Sequence of chain 1.E:
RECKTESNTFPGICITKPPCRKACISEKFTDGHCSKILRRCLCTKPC

The protein below binds the small molecule below.
Small molecule (SMILES): CCCCCCCC(=O)OC[C@H](COP(=O)(O)O[C@@H]1[C@H](O)[C@H](O)[C@@H](OP(=O)(O)O)[C@H](OP(=O)(O)O)[C@H]1O)OC(=O)CCCCCCC

Sequence of chain 1.N:
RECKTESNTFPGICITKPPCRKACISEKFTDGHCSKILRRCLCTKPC

Binding-site contacts:
Ligand atom P4 contacts residue LYS4 of chain 1.N at 4.0 Å.
Ligand atom P1 contacts residue ILE37 of chain 1.N at 3.6 Å.
Ligand atom O6 contacts residue SER35 of chain 1.N at 3.2 Å.
Ligand atom O53 contacts residue LYS36 of chain 1.N at 3.2 Å (salt-bridge).
Ligand atom O1 contacts residue SER35 of chain 1.N at 3.6 Å.
Ligand atom O2C contacts residue PIO1 of chain 1.Y at 3.5 Å (h-bond).
Ligand atom C4A contacts residue ILE37 of chain 1.E at 3.9 Å (hydrophobic).
Ligand atom O41 contacts residue ARG40 of chain 1.E at 2.7 Å (salt-bridge).
Ligand atom O6 contacts residue LYS36 of chain 1.N at 3.2 Å (salt-bridge).
Ligand atom O43 contacts residue PIO1 of chain 1.Y at 3.9 Å.
Ligand atom O13 contacts residue PIO1 of chain 1.Y at 3.8 Å.
Ligand atom O2 contacts residue PIO1 of chain 1.Y at 2.7 Å (h-bond).
Ligand atom O43 contacts residue LYS4 of chain 1.N at 2.8 Å (salt-bridge).
Ligand atom O41 contacts residue PIO1 of chain 1.Y at 2.7 Å (h-bond).
Ligand atom C3 contacts residue PIO1 of chain 1.Y at 3.5 Å.
Ligand atom O11 contacts residue SER35 of chain 1.N at 3.0 Å (h-bond).
Ligand atom O52 contacts residue HIS33 of chain 1.N at 2.9 Å (h-bond).
Ligand atom C1C contacts residue LEU38 of chain 1.N at 3.7 Å (hydrophobic).
Ligand atom P1 contacts residue LEU38 of chain 1.N at 4.0 Å.
Ligand atom C5 contacts residue LYS4 of chain 1.N at 3.9 Å.
Ligand atom O42 contacts residue ARG40 of chain 1.E at 2.9 Å (salt-bridge).
Ligand atom P1 contacts residue LYS36 of chain 1.N at 3.9 Å.
Ligand atom O12 contacts residue ILE37 of chain 1.N at 2.8 Å (h-bond).
Ligand atom O11 contacts residue ILE37 of chain 1.N at 3.4 Å (h-bond).
Ligand atom O12 contacts residue LYS36 of chain 1.N at 3.4 Å (salt-bridge).
Ligand atom C3A contacts residue PIO1 of chain 1.Y at 3.5 Å.
Ligand atom P4 contacts residue ARG40 of chain 1.E at 3.8 Å.
Ligand atom O52 contacts residue LYS4 of chain 1.N at 2.9 Å (salt-bridge).
Ligand atom O11 contacts residue LYS36 of chain 1.N at 4.0 Å.
Ligand atom O11 contacts residue LEU38 of chain 1.N at 2.8 Å (h-bond).
Ligand atom C2A contacts residue PIO1 of chain 1.Y at 3.2 Å.
Ligand atom P5 contacts residue LYS4 of chain 1.N at 3.5 Å.
Ligand atom C2 contacts residue PIO1 of chain 1.Y at 3.4 Å.
Ligand atom O3 contacts residue PIO1 of chain 1.Y at 3.2 Å.
Ligand atom O5 contacts residue LYS4 of chain 1.N at 2.8 Å (salt-bridge).
Ligand atom O51 contacts residue LYS36 of chain 1.N at 3.6 Å.
Ligand atom P4 contacts residue PIO1 of chain 1.Y at 3.9 Å.
Ligand atom P5 contacts residue HIS33 of chain 1.N at 3.5 Å.
Ligand atom O3C contacts residue PIO1 of chain 1.Y at 3.8 Å.
Ligand atom O53 contacts residue HIS33 of chain 1.N at 3.1 Å (h-bond).